Binding-site contacts:
Ligand atom C3 contacts residue ASN603 of chain 1.B at 3.7 Å.
Ligand atom C1 contacts residue ASN603 of chain 1.B at 1.4 Å.
Ligand atom C5 contacts residue ASN603 of chain 1.B at 3.6 Å.
Ligand atom O5 contacts residue ASN603 of chain 1.B at 2.3 Å (h-bond).
Ligand atom C7 contacts residue ASN603 of chain 1.B at 4.2 Å.
Ligand atom N2 contacts residue ASN603 of chain 1.B at 2.9 Å (h-bond).
Ligand atom O5 contacts residue THR605 of chain 1.B at 4.2 Å.
Ligand atom C2 contacts residue ASN603 of chain 1.B at 2.4 Å.
Ligand atom C1 contacts residue THR605 of chain 1.B at 4.5 Å.
Ligand atom C4 contacts residue ASN603 of chain 1.B at 4.1 Å.

A protein and the small-molecule ligand that binds it are described below.
Small molecule (SMILES): CC(=O)N[C@@H]1[C@@H](O)[C@H](O)[C@@H](CO)O[C@H]1O

Sequence of chain 1.B:
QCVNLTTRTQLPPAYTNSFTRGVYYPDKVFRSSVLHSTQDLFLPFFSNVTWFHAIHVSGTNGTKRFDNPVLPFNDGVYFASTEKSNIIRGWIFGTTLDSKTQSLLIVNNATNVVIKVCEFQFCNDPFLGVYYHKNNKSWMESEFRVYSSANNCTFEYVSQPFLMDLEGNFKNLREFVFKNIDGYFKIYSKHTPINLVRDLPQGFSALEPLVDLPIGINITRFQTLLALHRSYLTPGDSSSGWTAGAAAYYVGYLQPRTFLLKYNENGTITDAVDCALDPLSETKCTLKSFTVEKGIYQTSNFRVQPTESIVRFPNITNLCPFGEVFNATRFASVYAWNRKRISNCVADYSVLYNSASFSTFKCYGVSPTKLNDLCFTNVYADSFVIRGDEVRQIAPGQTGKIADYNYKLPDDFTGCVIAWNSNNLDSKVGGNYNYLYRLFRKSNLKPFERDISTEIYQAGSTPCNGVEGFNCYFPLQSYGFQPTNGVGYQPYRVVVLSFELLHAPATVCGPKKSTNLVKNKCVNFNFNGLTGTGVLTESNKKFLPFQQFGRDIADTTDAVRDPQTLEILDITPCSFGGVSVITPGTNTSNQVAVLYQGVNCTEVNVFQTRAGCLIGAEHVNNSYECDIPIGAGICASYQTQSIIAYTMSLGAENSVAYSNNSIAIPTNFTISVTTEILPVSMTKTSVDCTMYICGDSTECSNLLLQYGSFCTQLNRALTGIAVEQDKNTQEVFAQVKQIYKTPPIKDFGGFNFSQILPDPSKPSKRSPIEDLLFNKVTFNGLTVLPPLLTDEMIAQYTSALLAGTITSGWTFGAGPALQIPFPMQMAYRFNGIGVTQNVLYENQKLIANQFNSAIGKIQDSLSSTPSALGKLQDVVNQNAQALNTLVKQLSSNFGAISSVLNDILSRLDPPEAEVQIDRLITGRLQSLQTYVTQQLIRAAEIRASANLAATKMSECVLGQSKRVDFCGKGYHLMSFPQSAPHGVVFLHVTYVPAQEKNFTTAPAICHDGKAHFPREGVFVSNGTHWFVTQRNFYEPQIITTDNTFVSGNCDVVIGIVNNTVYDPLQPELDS